This small molecule binds to this protein.
Small molecule (SMILES): CC(=O)N[C@@H]1[C@@H](O)[C@H](O)[C@@H](CO)O[C@H]1O

Binding-site contacts:
Ligand atom C7 contacts residue ASN147 of chain 1.A at 3.8 Å.
Ligand atom C4 contacts residue ASN147 of chain 1.A at 4.3 Å.
Ligand atom C1 contacts residue GLY121 of chain 1.A at 4.3 Å.
Ligand atom O7 contacts residue ASN147 of chain 1.A at 3.9 Å.
Ligand atom C1 contacts residue ASN147 of chain 1.A at 1.5 Å.
Ligand atom C3 contacts residue ASN147 of chain 1.A at 3.9 Å.
Ligand atom O6 contacts residue HIS122 of chain 1.A at 3.7 Å.
Ligand atom C5 contacts residue ASN147 of chain 1.A at 3.7 Å.
Ligand atom O5 contacts residue ASN147 of chain 1.A at 2.4 Å (h-bond).
Ligand atom O5 contacts residue GLY121 of chain 1.A at 3.8 Å.
Ligand atom C6 contacts residue HIS122 of chain 1.A at 3.9 Å.
Ligand atom N2 contacts residue ASN147 of chain 1.A at 2.9 Å (h-bond).
Ligand atom O5 contacts residue HIS122 of chain 1.A at 4.3 Å.
Ligand atom C2 contacts residue ASN147 of chain 1.A at 2.5 Å.

Sequence of chain 1.A:
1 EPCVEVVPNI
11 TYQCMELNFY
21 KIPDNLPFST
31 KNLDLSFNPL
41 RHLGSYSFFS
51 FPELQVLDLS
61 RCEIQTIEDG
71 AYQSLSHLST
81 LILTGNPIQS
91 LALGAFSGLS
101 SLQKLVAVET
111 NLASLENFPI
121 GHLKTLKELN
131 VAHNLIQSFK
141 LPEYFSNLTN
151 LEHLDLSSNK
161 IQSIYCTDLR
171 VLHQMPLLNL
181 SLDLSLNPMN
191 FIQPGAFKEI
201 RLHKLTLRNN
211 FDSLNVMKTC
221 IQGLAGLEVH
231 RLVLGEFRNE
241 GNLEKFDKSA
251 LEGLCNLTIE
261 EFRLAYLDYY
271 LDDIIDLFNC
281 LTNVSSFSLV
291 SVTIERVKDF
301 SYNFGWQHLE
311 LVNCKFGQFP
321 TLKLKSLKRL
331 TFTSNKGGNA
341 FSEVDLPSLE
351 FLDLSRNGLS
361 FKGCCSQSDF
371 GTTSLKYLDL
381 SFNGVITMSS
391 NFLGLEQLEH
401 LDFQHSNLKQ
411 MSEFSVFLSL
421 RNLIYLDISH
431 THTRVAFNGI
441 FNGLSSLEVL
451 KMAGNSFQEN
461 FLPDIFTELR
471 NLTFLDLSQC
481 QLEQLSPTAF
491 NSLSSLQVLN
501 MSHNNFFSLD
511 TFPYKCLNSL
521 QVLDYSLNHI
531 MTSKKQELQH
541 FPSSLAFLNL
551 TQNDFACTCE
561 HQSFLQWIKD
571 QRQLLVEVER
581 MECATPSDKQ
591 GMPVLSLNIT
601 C